Binding-site contacts:
Ligand atom O6 contacts residue ARG79 of chain 1.C at 3.8 Å.
Ligand atom C5' contacts residue LYS35 of chain 1.C at 4.2 Å.
Ligand atom N2 contacts residue LYS35 of chain 1.C at 3.8 Å.
Ligand atom C6 contacts residue TYR61 of chain 1.C at 3.7 Å (hydrophobic).
Ligand atom N3 contacts residue TYR61 of chain 1.C at 4.0 Å.
Ligand atom C4 contacts residue TYR61 of chain 1.C at 4.1 Å (hydrophobic).
Ligand atom N1 contacts residue LYS35 of chain 1.C at 3.6 Å.
Ligand atom O6 contacts residue TYR61 of chain 1.C at 3.2 Å (h-bond).
Ligand atom C5 contacts residue LYS35 of chain 1.C at 4.0 Å.
Ligand atom O4' contacts residue LYS35 of chain 1.C at 3.9 Å.
Ligand atom O6 contacts residue LYS35 of chain 1.C at 3.7 Å.
Ligand atom C2' contacts residue TYR61 of chain 1.C at 4.5 Å (hydrophobic).
Ligand atom N2 contacts residue TYR61 of chain 1.C at 3.4 Å (h-bond).
Ligand atom N9 contacts residue LYS35 of chain 1.C at 4.3 Å.
Ligand atom C6 contacts residue LYS35 of chain 1.C at 3.7 Å.
Ligand atom C8 contacts residue ARG79 of chain 1.C at 3.7 Å.
Ligand atom N1 contacts residue TYR61 of chain 1.C at 2.8 Å (h-bond).
Ligand atom C6 contacts residue ARG79 of chain 1.C at 4.0 Å.
Ligand atom C5 contacts residue ARG79 of chain 1.C at 3.5 Å.
Ligand atom O2' contacts residue TYR61 of chain 1.C at 3.2 Å (h-bond).
Ligand atom N7 contacts residue ARG79 of chain 1.C at 2.9 Å (salt-bridge).
Ligand atom C2 contacts residue LYS35 of chain 1.C at 3.6 Å.
Ligand atom C2 contacts residue TYR61 of chain 1.C at 3.6 Å (hydrophobic).
Ligand atom C4 contacts residue LYS35 of chain 1.C at 3.8 Å.
Ligand atom N3 contacts residue LYS35 of chain 1.C at 3.5 Å (salt-bridge).
Ligand atom C5 contacts residue TYR61 of chain 1.C at 4.0 Å (hydrophobic).
Ligand atom O6 contacts residue GLY60 of chain 1.C at 3.4 Å.

A protein and the small-molecule ligand that binds it are described below.
Small molecule (SMILES): Nc1nc2c(ncn2[C@@H]2OC3CO[P](=O)(O)O[C@H]3[C@H]2O)c(=O)[nH]1

Sequence of chain 1.C:
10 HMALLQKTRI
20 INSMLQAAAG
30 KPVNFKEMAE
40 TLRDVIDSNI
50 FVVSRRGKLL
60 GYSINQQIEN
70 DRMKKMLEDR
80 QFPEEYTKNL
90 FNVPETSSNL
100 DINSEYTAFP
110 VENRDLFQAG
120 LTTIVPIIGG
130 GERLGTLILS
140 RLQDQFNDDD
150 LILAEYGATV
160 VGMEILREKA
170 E